Sequence of chain 3.A:
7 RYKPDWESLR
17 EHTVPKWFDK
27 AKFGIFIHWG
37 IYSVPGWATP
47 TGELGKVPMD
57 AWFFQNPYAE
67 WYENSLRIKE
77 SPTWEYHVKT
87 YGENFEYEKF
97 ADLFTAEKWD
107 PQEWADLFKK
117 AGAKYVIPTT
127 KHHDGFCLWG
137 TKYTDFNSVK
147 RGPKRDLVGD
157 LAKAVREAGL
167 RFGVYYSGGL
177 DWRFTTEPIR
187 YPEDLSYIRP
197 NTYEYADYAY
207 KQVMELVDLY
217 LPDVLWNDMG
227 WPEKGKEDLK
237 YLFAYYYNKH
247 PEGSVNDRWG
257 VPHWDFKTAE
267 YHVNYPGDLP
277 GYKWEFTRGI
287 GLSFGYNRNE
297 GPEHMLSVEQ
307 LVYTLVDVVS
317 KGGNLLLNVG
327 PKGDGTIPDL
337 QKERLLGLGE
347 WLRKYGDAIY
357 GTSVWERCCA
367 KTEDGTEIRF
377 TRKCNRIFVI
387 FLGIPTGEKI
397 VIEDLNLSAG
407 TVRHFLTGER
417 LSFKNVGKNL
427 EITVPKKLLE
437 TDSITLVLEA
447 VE

This protein binds this small molecule.
Small molecule (SMILES): C[C@@H]1N[C@H](CNC(=O)c2cc3ccccc3[nH]2)[C@@H](O)[C@H](O)[C@@H]1O

Binding-site contacts:
Ligand atom CAA contacts residue HIS34 of chain 3.A at 3.7 Å.
Ligand atom OAC contacts residue HIS128 of chain 3.A at 2.9 Å (h-bond).
Ligand atom NAL contacts residue ARG254 of chain 3.A at 3.5 Å (salt-bridge).
Ligand atom CAT contacts residue GLU266 of chain 3.A at 3.3 Å.
Ligand atom OAB contacts residue MET225 of chain 3.A at 3.2 Å.
Ligand atom OAC contacts residue ASP224 of chain 3.A at 3.3 Å (salt-bridge).
Ligand atom CAG contacts residue ASN270 of chain 3.A at 2.8 Å.
Ligand atom CAG contacts residue VAL269 of chain 3.A at 3.3 Å (hydrophobic).
Ligand atom NAM contacts residue ASP224 of chain 3.A at 2.7 Å (salt-bridge).
Ligand atom OAE contacts residue GLU66 of chain 3.A at 2.7 Å (salt-bridge).
Ligand atom OAE contacts residue TRP67 of chain 3.A at 3.2 Å (h-bond).
Ligand atom CAF contacts residue ASN270 of chain 3.A at 3.7 Å.
Ligand atom CAV contacts residue ASP224 of chain 3.A at 3.4 Å.
Ligand atom CAT contacts residue ASP224 of chain 3.A at 3.2 Å.
Ligand atom CAS contacts residue ASP224 of chain 3.A at 3.6 Å.
Ligand atom OAB contacts residue ASP224 of chain 3.A at 3.0 Å (salt-bridge).
Ligand atom OAD contacts residue HIS129 of chain 3.A at 2.7 Å (h-bond).
Ligand atom CAI contacts residue VAL269 of chain 3.A at 3.6 Å (hydrophobic).
Ligand atom OAC contacts residue HIS34 of chain 3.A at 2.7 Å (h-bond).
Ligand atom CAP contacts residue ARG254 of chain 3.A at 3.7 Å.
Ligand atom NAL contacts residue ASP224 of chain 3.A at 3.5 Å (salt-bridge).
Ligand atom NAN contacts residue GLU266 of chain 3.A at 3.6 Å (salt-bridge).
Ligand atom CAW contacts residue GLU66 of chain 3.A at 3.3 Å.
Ligand atom OAE contacts residue HIS128 of chain 3.A at 2.9 Å (h-bond).
Ligand atom CAO contacts residue ARG254 of chain 3.A at 3.5 Å.
Ligand atom OAC contacts residue TYR171 of chain 3.A at 3.3 Å (h-bond).
Ligand atom CAK contacts residue ASP224 of chain 3.A at 3.2 Å.
Ligand atom CAA contacts residue PHE290 of chain 3.A at 3.7 Å (hydrophobic).
Ligand atom CAO contacts residue ASP224 of chain 3.A at 3.4 Å.
Ligand atom NAM contacts residue ARG254 of chain 3.A at 3.6 Å.
Ligand atom CAS contacts residue GLU266 of chain 3.A at 3.3 Å.
Ligand atom NAN contacts residue ARG254 of chain 3.A at 3.4 Å (salt-bridge).
Ligand atom CAI contacts residue ASN270 of chain 3.A at 3.6 Å.
Ligand atom NAL contacts residue GLU266 of chain 3.A at 3.4 Å (salt-bridge).
Ligand atom CAU contacts residue GLU66 of chain 3.A at 3.7 Å.
Ligand atom OAD contacts residue TRP67 of chain 3.A at 2.8 Å (h-bond).
Ligand atom CAW contacts residue TYR64 of chain 3.A at 3.6 Å (hydrophobic).
Ligand atom NAM contacts residue GLU266 of chain 3.A at 3.0 Å (salt-bridge).
Ligand atom CAV contacts residue HIS129 of chain 3.A at 3.2 Å.
Ligand atom CAU contacts residue HIS34 of chain 3.A at 3.4 Å.